Binding-site contacts:
Ligand atom CG contacts residue ASN70 of chain 1.P at 3.3 Å.
Ligand atom NH2 contacts residue ASP9 of chain 1.P at 2.8 Å (salt-bridge).
Ligand atom NH2 contacts residue ASN70 of chain 1.P at 3.1 Å (h-bond).
Ligand atom N contacts residue SER77 of chain 1.P at 2.5 Å (h-bond).
Ligand atom CE1 contacts residue ASP101 of chain 1.T at 2.9 Å.
Ligand atom CZ contacts residue ASP101 of chain 1.T at 3.2 Å.
Ligand atom O contacts residue LYS146 of chain 1.P at 2.7 Å (salt-bridge).
Ligand atom CZ contacts residue ASN70 of chain 1.P at 3.1 Å.
Ligand atom NH2 contacts residue ASP156 of chain 1.P at 3.0 Å (salt-bridge).
Ligand atom CE1 contacts residue ASN63 of chain 1.P at 3.1 Å.
Ligand atom O contacts residue TYR159 of chain 1.P at 3.0 Å (h-bond).
Ligand atom O contacts residue ILE66 of chain 1.P at 3.2 Å.
Ligand atom CA contacts residue SER77 of chain 1.P at 3.1 Å.
Ligand atom O contacts residue TYR84 of chain 1.P at 3.2 Å.
Ligand atom OH contacts residue ASP101 of chain 1.T at 2.7 Å (salt-bridge).
Ligand atom OXT contacts residue LYS146 of chain 1.P at 3.0 Å.
Ligand atom NH2 contacts residue TYR116 of chain 1.P at 2.8 Å (h-bond).
Ligand atom O contacts residue GLN33 of chain 1.S at 3.2 Å (h-bond).
Ligand atom N contacts residue TYR171 of chain 1.P at 2.8 Å (h-bond).
Ligand atom O contacts residue ASN99 of chain 1.T at 2.5 Å (h-bond).
Ligand atom CD1 contacts residue TRP147 of chain 1.P at 3.3 Å (hydrophobic).
Ligand atom NH1 contacts residue ASN114 of chain 1.P at 3.3 Å (h-bond).
Ligand atom CZ contacts residue ASN63 of chain 1.P at 3.2 Å.
Ligand atom N contacts residue TYR99 of chain 1.P at 3.2 Å (h-bond).
Ligand atom N contacts residue GLN33 of chain 1.S at 3.1 Å (h-bond).
Ligand atom O contacts residue TRP147 of chain 1.P at 2.9 Å (h-bond).
Ligand atom CB contacts residue TYR99 of chain 1.P at 3.3 Å (hydrophobic).
Ligand atom O contacts residue THR73 of chain 1.P at 3.0 Å (h-bond).
Ligand atom CB contacts residue ASN99 of chain 1.T at 3.3 Å.
Ligand atom CZ contacts residue ASP9 of chain 1.P at 3.3 Å.
Ligand atom O contacts residue GLY98 of chain 1.T at 2.8 Å.
Ligand atom O contacts residue TYR7 of chain 1.P at 3.0 Å.
Ligand atom NH2 contacts residue ASN114 of chain 1.P at 3.2 Å (h-bond).
Ligand atom N contacts residue ASN63 of chain 1.P at 3.2 Å (h-bond).
Ligand atom C contacts residue SER77 of chain 1.P at 3.3 Å.
Ligand atom CA contacts residue GLN33 of chain 1.S at 3.0 Å.
Ligand atom NH1 contacts residue ASP74 of chain 1.P at 3.3 Å (salt-bridge).
Ligand atom NE contacts residue ASP156 of chain 1.P at 3.2 Å (salt-bridge).
Ligand atom O contacts residue ASN70 of chain 1.P at 3.2 Å (h-bond).
Ligand atom O contacts residue THR143 of chain 1.P at 2.9 Å (h-bond).

Sequence of chain 1.P:
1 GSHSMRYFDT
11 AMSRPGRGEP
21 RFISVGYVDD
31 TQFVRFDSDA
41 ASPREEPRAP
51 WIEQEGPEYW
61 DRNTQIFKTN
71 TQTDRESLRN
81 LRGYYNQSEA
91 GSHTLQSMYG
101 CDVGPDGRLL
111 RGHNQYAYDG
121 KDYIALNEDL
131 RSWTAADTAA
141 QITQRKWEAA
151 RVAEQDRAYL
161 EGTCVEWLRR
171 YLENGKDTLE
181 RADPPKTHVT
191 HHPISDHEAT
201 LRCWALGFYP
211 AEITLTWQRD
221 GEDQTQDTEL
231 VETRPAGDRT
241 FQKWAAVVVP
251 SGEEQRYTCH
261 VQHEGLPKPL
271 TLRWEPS

Sequence of chain 1.S:
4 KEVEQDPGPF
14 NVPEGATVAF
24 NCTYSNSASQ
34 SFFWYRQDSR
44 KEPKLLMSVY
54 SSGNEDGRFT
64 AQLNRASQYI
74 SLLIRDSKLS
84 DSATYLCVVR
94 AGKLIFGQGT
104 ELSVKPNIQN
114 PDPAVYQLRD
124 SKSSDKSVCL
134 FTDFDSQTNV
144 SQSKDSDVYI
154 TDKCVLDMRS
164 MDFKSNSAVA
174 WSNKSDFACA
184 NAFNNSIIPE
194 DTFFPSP

Sequence of chain 1.T:
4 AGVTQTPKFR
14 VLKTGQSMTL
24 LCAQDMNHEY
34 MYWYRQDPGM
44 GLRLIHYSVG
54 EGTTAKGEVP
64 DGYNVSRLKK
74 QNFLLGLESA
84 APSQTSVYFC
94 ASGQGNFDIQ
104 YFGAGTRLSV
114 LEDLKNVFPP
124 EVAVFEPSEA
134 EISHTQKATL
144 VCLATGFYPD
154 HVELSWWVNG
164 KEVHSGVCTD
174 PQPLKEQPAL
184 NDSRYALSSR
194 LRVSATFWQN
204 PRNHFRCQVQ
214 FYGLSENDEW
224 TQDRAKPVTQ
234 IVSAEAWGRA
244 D

The small molecule below binds the protein below.
Small molecule (SMILES): CC(C)C[C@H](NC(=O)CNC(=O)[C@H](Cc1ccc(O)cc1)NC(=O)[C@H](C)NC(=O)[C@H](CCCN=C(N)N)NC(=O)CNC(=O)[C@H](CCCN=C(N)N)NC(=O)[C@H](CC(C)C)NC(=O)[C@@H](N)Cc1ccccc1)C(=O)O